Sequence of chain 1.I:
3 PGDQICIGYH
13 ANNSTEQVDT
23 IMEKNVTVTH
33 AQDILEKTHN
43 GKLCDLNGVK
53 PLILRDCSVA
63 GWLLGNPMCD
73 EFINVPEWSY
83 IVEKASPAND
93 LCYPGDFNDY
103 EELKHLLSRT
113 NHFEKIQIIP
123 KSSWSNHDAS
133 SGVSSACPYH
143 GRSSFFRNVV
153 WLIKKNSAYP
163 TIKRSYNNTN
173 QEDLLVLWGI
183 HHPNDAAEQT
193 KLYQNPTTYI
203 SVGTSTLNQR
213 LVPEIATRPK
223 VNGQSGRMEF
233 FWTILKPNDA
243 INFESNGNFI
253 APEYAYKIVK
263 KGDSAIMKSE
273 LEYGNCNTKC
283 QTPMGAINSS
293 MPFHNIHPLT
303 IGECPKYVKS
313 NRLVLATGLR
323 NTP

Sequence of chain 1.K:
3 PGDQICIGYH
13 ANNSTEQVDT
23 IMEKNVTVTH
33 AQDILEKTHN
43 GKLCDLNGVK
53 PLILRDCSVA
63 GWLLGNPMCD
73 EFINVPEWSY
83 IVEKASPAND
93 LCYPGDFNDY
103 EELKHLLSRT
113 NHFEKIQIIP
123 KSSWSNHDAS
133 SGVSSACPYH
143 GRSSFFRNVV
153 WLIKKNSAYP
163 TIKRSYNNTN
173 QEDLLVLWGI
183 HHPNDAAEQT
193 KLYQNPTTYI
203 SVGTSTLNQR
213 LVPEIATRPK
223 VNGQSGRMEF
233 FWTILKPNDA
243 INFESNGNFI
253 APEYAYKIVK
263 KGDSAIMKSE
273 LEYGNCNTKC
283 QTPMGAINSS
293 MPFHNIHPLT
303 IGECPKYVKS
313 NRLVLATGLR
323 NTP

The small molecule below binds the protein below.
Small molecule (SMILES): CC(=O)N[C@H]1[C@H](O[C@H]2[C@H](O)[C@@H](NC(C)=O)CO[C@@H]2CO)O[C@H](CO)[C@@H](O)[C@@H]1O

Binding-site contacts:
Ligand atom C1 contacts residue ASN240 of chain 1.K at 3.2 Å.
Ligand atom C8 contacts residue ASN240 of chain 1.K at 4.2 Å.
Ligand atom C7 contacts residue ALA242 of chain 1.K at 4.2 Å (hydrophobic).
Ligand atom O5 contacts residue ASN240 of chain 1.K at 3.6 Å.
Ligand atom C8 contacts residue PRO221 of chain 1.I at 3.5 Å (hydrophobic).
Ligand atom C5 contacts residue ASN169 of chain 1.K at 3.7 Å.
Ligand atom C5 contacts residue ASN240 of chain 1.K at 3.4 Å.
Ligand atom C7 contacts residue ASN169 of chain 1.K at 3.4 Å.
Ligand atom C4 contacts residue ASN240 of chain 1.K at 3.7 Å.
Ligand atom O4 contacts residue ASN240 of chain 1.K at 3.9 Å.
Ligand atom C7 contacts residue ASN240 of chain 1.K at 4.0 Å.
Ligand atom C8 contacts residue ASP241 of chain 1.K at 4.5 Å.
Ligand atom C3 contacts residue ASN169 of chain 1.K at 3.7 Å.
Ligand atom O7 contacts residue ASN240 of chain 1.K at 3.6 Å.
Ligand atom C3 contacts residue ASN240 of chain 1.K at 3.4 Å.
Ligand atom O7 contacts residue ALA242 of chain 1.K at 4.0 Å.
Ligand atom C2 contacts residue ASN240 of chain 1.K at 3.7 Å.
Ligand atom O5 contacts residue ASN169 of chain 1.K at 2.4 Å (h-bond).
Ligand atom C4 contacts residue ASN169 of chain 1.K at 4.2 Å.
Ligand atom N2 contacts residue ASN169 of chain 1.K at 2.8 Å (h-bond).
Ligand atom C8 contacts residue ALA242 of chain 1.K at 4.4 Å (hydrophobic).
Ligand atom N2 contacts residue ASN240 of chain 1.K at 3.0 Å (h-bond).
Ligand atom C2 contacts residue ASN169 of chain 1.K at 2.3 Å.
Ligand atom O7 contacts residue ASN169 of chain 1.K at 3.2 Å (h-bond).
Ligand atom C1 contacts residue ASN169 of chain 1.K at 1.4 Å.